Sequence of chain 1.M:
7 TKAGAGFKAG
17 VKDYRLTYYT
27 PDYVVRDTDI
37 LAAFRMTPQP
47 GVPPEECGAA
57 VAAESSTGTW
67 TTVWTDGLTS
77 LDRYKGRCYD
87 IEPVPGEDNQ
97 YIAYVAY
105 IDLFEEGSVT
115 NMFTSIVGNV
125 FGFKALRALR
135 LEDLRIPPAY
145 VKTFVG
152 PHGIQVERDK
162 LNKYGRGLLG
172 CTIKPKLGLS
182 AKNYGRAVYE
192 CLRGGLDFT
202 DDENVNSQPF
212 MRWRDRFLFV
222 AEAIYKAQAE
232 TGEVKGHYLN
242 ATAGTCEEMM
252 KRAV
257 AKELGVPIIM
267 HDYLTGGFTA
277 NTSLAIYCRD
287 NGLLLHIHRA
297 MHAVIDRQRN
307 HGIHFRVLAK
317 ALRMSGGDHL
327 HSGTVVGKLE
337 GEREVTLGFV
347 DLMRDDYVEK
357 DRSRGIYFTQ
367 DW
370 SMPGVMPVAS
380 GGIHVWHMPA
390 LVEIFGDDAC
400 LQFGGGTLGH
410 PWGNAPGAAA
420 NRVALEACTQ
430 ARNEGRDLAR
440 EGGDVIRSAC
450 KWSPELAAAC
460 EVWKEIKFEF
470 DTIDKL

Binding-site contacts:
Ligand atom O4 contacts residue SER379 of chain 1.F at 2.8 Å (h-bond).
Ligand atom O2 contacts residue KCX201 of chain 1.F at 3.3 Å (h-bond).
Ligand atom C2 contacts residue MG1 of chain 1.OA at 2.9 Å.
Ligand atom O5P contacts residue HIS327 of chain 1.F at 2.8 Å (h-bond).
Ligand atom O2 contacts residue MG1 of chain 1.OA at 2.4 Å.
Ligand atom O7 contacts residue ASP203 of chain 1.F at 3.0 Å (salt-bridge).
Ligand atom O6 contacts residue GLU60 of chain 1.M at 3.4 Å (salt-bridge).
Ligand atom O3 contacts residue MG1 of chain 1.OA at 2.2 Å.
Ligand atom C3 contacts residue KCX201 of chain 1.F at 3.1 Å.
Ligand atom O7 contacts residue ASN123 of chain 1.M at 2.9 Å (h-bond).
Ligand atom O7 contacts residue LYS175 of chain 1.F at 3.3 Å (salt-bridge).
Ligand atom O2P contacts residue LYS334 of chain 1.F at 3.0 Å (salt-bridge).
Ligand atom O3 contacts residue HIS294 of chain 1.F at 3.0 Å (h-bond).
Ligand atom O4P contacts residue ARG295 of chain 1.F at 3.0 Å (salt-bridge).
Ligand atom O7 contacts residue LYS177 of chain 1.F at 2.8 Å (salt-bridge).
Ligand atom O3P contacts residue GLY403 of chain 1.F at 2.8 Å (h-bond).
Ligand atom C3 contacts residue MG1 of chain 1.OA at 3.1 Å.
Ligand atom O1P contacts residue THR65 of chain 1.M at 2.6 Å (h-bond).
Ligand atom O2P contacts residue TRP66 of chain 1.M at 3.3 Å.
Ligand atom O1P contacts residue LYS175 of chain 1.F at 3.5 Å.
Ligand atom O7 contacts residue GLU204 of chain 1.F at 3.0 Å (salt-bridge).
Ligand atom C contacts residue MG1 of chain 1.OA at 2.8 Å.
Ligand atom O1 contacts residue LYS175 of chain 1.F at 3.1 Å (salt-bridge).
Ligand atom P1 contacts residue THR65 of chain 1.M at 3.4 Å.
Ligand atom C contacts residue LYS175 of chain 1.F at 3.4 Å.
Ligand atom O1P contacts residue GLY404 of chain 1.F at 2.7 Å (h-bond).
Ligand atom O2P contacts residue THR65 of chain 1.M at 3.5 Å (h-bond).
Ligand atom O5P contacts residue SER379 of chain 1.F at 3.2 Å (h-bond).
Ligand atom O2 contacts residue LYS175 of chain 1.F at 3.0 Å (salt-bridge).
Ligand atom O6 contacts residue LYS334 of chain 1.F at 2.8 Å (salt-bridge).
Ligand atom O2 contacts residue THR173 of chain 1.F at 2.7 Å (h-bond).
Ligand atom O7 contacts residue MG1 of chain 1.OA at 2.0 Å.
Ligand atom O6P contacts residue ARG295 of chain 1.F at 3.0 Å (salt-bridge).
Ligand atom C3 contacts residue SER379 of chain 1.F at 3.4 Å.
Ligand atom O2P contacts residue GLY380 of chain 1.F at 3.3 Å.
Ligand atom O2P contacts residue GLY381 of chain 1.F at 2.8 Å (h-bond).
Ligand atom O3 contacts residue GLU204 of chain 1.F at 3.0 Å (salt-bridge).
Ligand atom O2 contacts residue ASP203 of chain 1.F at 3.5 Å (salt-bridge).
Ligand atom O4 contacts residue GLY380 of chain 1.F at 3.2 Å.
Ligand atom O3 contacts residue KCX201 of chain 1.F at 2.4 Å (h-bond).

This small molecule binds to this protein.
Small molecule (SMILES): O=C(O)[C@@](O)(COP(=O)(O)O)[C@H](O)[C@H](O)COP(=O)(O)O

Sequence of chain 1.F:
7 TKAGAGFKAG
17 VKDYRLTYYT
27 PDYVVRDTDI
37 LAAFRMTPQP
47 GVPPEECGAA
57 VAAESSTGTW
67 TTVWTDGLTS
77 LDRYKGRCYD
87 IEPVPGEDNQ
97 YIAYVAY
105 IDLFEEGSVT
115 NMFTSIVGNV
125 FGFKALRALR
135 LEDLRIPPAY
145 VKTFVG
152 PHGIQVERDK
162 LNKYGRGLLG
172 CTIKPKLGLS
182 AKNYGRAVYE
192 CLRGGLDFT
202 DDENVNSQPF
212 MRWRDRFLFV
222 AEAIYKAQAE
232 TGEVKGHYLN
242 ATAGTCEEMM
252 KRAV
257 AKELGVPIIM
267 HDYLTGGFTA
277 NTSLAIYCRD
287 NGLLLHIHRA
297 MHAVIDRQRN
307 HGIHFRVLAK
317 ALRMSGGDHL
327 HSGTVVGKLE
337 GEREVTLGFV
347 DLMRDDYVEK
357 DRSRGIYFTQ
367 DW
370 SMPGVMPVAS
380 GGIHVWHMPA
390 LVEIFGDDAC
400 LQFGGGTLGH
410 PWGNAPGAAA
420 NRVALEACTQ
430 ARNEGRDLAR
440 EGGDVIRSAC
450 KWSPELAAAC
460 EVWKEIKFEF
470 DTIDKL